Sequence of chain 1.A:
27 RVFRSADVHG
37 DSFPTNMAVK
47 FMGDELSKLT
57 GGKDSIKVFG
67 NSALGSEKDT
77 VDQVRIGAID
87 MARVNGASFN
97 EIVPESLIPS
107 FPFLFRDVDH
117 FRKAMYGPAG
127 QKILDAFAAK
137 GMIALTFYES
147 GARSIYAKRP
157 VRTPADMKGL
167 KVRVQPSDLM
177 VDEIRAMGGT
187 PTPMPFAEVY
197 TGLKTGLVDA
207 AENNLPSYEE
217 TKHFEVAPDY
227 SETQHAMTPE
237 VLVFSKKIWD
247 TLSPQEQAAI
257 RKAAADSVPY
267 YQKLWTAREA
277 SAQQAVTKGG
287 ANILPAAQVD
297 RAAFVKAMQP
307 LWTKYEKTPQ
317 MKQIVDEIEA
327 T

The small molecule below binds the protein below.
Small molecule (SMILES): O=C(O)[C@H]1O[C@@H](O)[C@H](O)[C@@H](O)[C@@H]1O

Binding-site contacts:
Ligand atom C2 contacts residue HIS35 of chain 1.A at 3.8 Å.
Ligand atom O6B contacts residue PHE192 of chain 1.A at 3.6 Å.
Ligand atom O2 contacts residue GLU236 of chain 1.A at 2.7 Å (salt-bridge).
Ligand atom C4 contacts residue GLU73 of chain 1.A at 3.7 Å.
Ligand atom O1 contacts residue SER213 of chain 1.A at 3.6 Å (h-bond).
Ligand atom O4 contacts residue GLU73 of chain 1.A at 3.1 Å.
Ligand atom C6 contacts residue PHE192 of chain 1.A at 3.2 Å (hydrophobic).
Ligand atom C1 contacts residue ASN209 of chain 1.A at 3.5 Å.
Ligand atom O4 contacts residue VAL34 of chain 1.A at 3.7 Å.
Ligand atom O2 contacts residue ARG89 of chain 1.A at 3.8 Å.
Ligand atom O6B contacts residue GLN171 of chain 1.A at 3.7 Å.
Ligand atom C6 contacts residue ARG169 of chain 1.A at 3.6 Å.
Ligand atom O6A contacts residue GLN171 of chain 1.A at 3.7 Å.
Ligand atom O3 contacts residue ASN91 of chain 1.A at 3.6 Å.
Ligand atom O4 contacts residue PHE192 of chain 1.A at 3.8 Å.
Ligand atom C5 contacts residue PHE192 of chain 1.A at 3.5 Å (hydrophobic).
Ligand atom O1 contacts residue ASN209 of chain 1.A at 2.7 Å (h-bond).
Ligand atom C3 contacts residue HIS35 of chain 1.A at 3.7 Å.
Ligand atom O5 contacts residue ARG149 of chain 1.A at 3.1 Å (salt-bridge).
Ligand atom C2 contacts residue GLU236 of chain 1.A at 3.5 Å.
Ligand atom C6 contacts residue GLN171 of chain 1.A at 3.7 Å.
Ligand atom O3 contacts residue ARG89 of chain 1.A at 2.9 Å (salt-bridge).
Ligand atom O1 contacts residue SER146 of chain 1.A at 3.6 Å (h-bond).
Ligand atom O6A contacts residue ARG169 of chain 1.A at 2.9 Å (salt-bridge).
Ligand atom O6B contacts residue ASN209 of chain 1.A at 3.1 Å (h-bond).
Ligand atom C1 contacts residue ARG149 of chain 1.A at 3.9 Å.
Ligand atom C3 contacts residue GLU73 of chain 1.A at 3.6 Å.
Ligand atom C1 contacts residue SER213 of chain 1.A at 3.7 Å.
Ligand atom O6A contacts residue PHE192 of chain 1.A at 3.4 Å.
Ligand atom C6 contacts residue ASN209 of chain 1.A at 3.8 Å.
Ligand atom O1 contacts residue ASN210 of chain 1.A at 3.5 Å (h-bond).
Ligand atom C5 contacts residue ASN209 of chain 1.A at 3.7 Å.
Ligand atom O6B contacts residue ARG169 of chain 1.A at 2.8 Å (salt-bridge).
Ligand atom C2 contacts residue ASN91 of chain 1.A at 3.8 Å.
Ligand atom O6B contacts residue ARG149 of chain 1.A at 2.9 Å (salt-bridge).
Ligand atom C4 contacts residue ASN91 of chain 1.A at 3.8 Å.
Ligand atom O5 contacts residue ASN209 of chain 1.A at 3.1 Å (h-bond).
Ligand atom O2 contacts residue HIS35 of chain 1.A at 2.8 Å (h-bond).
Ligand atom O1 contacts residue ARG149 of chain 1.A at 3.3 Å (salt-bridge).
Ligand atom O3 contacts residue GLU73 of chain 1.A at 2.5 Å (salt-bridge).